Binding-site contacts:
Ligand atom O7 contacts residue ASN714 of chain 1.B at 3.1 Å (h-bond).
Ligand atom C3 contacts residue LEU919 of chain 1.B at 4.1 Å (hydrophobic).
Ligand atom C7 contacts residue ASN714 of chain 1.B at 3.2 Å.
Ligand atom O5 contacts residue GLN1068 of chain 1.B at 4.3 Å.
Ligand atom C2 contacts residue GLN1068 of chain 1.B at 4.5 Å.
Ligand atom C7 contacts residue GLN1068 of chain 1.B at 4.2 Å.
Ligand atom C4 contacts residue ASN714 of chain 1.B at 4.2 Å.
Ligand atom O5 contacts residue ASN714 of chain 1.B at 2.4 Å (h-bond).
Ligand atom C1 contacts residue GLN1068 of chain 1.B at 4.4 Å.
Ligand atom C2 contacts residue ASN714 of chain 1.B at 2.4 Å.
Ligand atom C4 contacts residue LEU919 of chain 1.B at 4.4 Å (hydrophobic).
Ligand atom C3 contacts residue ASN714 of chain 1.B at 3.8 Å.
Ligand atom C5 contacts residue GLN923 of chain 1.B at 4.0 Å.
Ligand atom C1 contacts residue ASN714 of chain 1.B at 1.4 Å.
Ligand atom C8 contacts residue ASN714 of chain 1.B at 4.4 Å.
Ligand atom O4 contacts residue LEU919 of chain 1.B at 3.9 Å.
Ligand atom C6 contacts residue GLN923 of chain 1.B at 4.1 Å.
Ligand atom C1 contacts residue LEU919 of chain 1.B at 4.3 Å (hydrophobic).
Ligand atom C5 contacts residue LEU919 of chain 1.B at 4.2 Å (hydrophobic).
Ligand atom O7 contacts residue GLN1068 of chain 1.B at 3.0 Å (h-bond).
Ligand atom N2 contacts residue ASN714 of chain 1.B at 2.9 Å (h-bond).
Ligand atom O5 contacts residue PHE715 of chain 1.B at 4.3 Å.
Ligand atom C5 contacts residue ASN714 of chain 1.B at 3.7 Å.
Ligand atom O5 contacts residue GLN923 of chain 1.B at 4.4 Å.

The small molecule below binds the protein below.
Small molecule (SMILES): CC(=O)N[C@@H]1[C@@H](O)[C@H](O)[C@@H](CO)O[C@H]1O

Sequence of chain 1.B:
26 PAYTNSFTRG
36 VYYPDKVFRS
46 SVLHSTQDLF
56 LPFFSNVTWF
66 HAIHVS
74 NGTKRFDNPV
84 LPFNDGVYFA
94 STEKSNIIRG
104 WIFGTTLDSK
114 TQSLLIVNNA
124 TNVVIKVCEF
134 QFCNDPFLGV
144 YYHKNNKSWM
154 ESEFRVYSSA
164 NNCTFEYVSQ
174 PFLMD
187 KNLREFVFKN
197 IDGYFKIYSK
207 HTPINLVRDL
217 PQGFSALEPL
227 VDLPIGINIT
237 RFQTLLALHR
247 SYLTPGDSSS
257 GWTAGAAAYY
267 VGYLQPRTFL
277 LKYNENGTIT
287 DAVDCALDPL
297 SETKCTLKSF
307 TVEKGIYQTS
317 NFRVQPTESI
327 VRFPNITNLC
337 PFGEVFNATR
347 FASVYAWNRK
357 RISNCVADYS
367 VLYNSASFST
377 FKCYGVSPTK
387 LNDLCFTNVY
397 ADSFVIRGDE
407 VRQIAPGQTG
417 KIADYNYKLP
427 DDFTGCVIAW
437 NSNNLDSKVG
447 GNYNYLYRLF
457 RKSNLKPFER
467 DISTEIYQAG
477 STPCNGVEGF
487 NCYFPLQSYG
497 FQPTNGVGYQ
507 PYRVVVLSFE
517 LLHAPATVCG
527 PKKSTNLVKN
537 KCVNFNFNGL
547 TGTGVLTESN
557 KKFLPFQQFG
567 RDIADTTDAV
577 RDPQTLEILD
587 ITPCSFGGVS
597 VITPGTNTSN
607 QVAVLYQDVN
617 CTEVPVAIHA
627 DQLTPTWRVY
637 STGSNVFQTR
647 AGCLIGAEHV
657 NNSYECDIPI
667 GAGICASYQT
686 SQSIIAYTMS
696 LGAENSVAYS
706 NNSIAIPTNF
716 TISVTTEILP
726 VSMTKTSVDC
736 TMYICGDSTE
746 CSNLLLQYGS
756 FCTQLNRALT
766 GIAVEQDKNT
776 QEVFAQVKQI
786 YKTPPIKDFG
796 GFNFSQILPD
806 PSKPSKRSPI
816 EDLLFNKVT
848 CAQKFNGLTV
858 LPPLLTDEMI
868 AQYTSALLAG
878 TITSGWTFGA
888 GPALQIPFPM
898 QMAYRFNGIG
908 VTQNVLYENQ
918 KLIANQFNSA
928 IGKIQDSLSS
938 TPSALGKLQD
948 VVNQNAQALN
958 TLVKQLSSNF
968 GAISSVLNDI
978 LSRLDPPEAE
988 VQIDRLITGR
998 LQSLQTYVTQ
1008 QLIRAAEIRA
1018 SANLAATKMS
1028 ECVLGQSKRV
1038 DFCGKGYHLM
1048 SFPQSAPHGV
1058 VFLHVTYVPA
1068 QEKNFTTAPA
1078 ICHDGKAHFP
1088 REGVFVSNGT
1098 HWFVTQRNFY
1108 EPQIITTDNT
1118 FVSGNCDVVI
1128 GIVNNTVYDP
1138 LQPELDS